Sequence of chain 1.A:
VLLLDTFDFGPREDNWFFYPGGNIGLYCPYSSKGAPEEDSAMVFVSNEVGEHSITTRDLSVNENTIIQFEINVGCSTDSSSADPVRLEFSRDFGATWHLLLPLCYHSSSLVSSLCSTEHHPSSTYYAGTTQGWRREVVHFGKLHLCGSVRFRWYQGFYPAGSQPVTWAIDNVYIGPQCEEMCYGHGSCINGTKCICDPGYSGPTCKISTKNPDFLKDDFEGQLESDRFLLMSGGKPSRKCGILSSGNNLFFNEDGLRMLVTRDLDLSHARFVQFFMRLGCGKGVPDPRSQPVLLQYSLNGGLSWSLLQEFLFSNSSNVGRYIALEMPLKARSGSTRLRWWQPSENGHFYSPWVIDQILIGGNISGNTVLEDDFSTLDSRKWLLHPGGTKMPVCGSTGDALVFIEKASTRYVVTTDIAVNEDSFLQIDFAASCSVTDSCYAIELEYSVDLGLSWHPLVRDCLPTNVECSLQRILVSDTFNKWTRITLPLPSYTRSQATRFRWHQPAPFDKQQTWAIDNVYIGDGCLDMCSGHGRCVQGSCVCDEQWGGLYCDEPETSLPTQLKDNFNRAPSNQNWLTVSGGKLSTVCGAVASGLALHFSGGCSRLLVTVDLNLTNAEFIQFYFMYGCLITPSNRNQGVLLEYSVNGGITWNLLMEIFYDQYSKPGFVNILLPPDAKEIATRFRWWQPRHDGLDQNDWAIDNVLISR

A protein and the small-molecule ligand that binds it are described below.
Small molecule (SMILES): CC(=O)N[C@H]1[C@H](O[C@H]2[C@H](O)[C@@H](NC(C)=O)CO[C@@H]2CO)O[C@H](CO)[C@@H](O[C@@H]2O[C@H](CO)[C@@H](O)[C@H](O)[C@@H]2O)[C@@H]1O

Binding-site contacts:
Ligand atom O6 contacts residue THR626 of chain 1.A at 4.1 Å.
Ligand atom C6 contacts residue ASN627 of chain 1.A at 3.5 Å.
Ligand atom C2 contacts residue ASN624 of chain 1.A at 2.3 Å.
Ligand atom C4 contacts residue ASN624 of chain 1.A at 4.2 Å.
Ligand atom C5 contacts residue ASN627 of chain 1.A at 3.6 Å.
Ligand atom O5 contacts residue THR626 of chain 1.A at 3.7 Å.
Ligand atom O6 contacts residue THR572 of chain 1.A at 4.2 Å.
Ligand atom O5 contacts residue THR572 of chain 1.A at 3.3 Å.
Ligand atom C1 contacts residue THR572 of chain 1.A at 4.2 Å.
Ligand atom C8 contacts residue ASN624 of chain 1.A at 4.2 Å.
Ligand atom O7 contacts residue ASN624 of chain 1.A at 3.6 Å (h-bond).
Ligand atom C5 contacts residue THR572 of chain 1.A at 4.2 Å.
Ligand atom O7 contacts residue SER569 of chain 1.A at 4.0 Å.
Ligand atom C6 contacts residue THR572 of chain 1.A at 3.9 Å.
Ligand atom C8 contacts residue ASN627 of chain 1.A at 3.4 Å.
Ligand atom C1 contacts residue ASN624 of chain 1.A at 1.4 Å.
Ligand atom C5 contacts residue THR626 of chain 1.A at 3.9 Å.
Ligand atom C5 contacts residue ASN624 of chain 1.A at 3.6 Å.
Ligand atom N2 contacts residue ASN624 of chain 1.A at 2.9 Å (h-bond).
Ligand atom C7 contacts residue ASN627 of chain 1.A at 4.2 Å.
Ligand atom O4 contacts residue ASN627 of chain 1.A at 4.5 Å.
Ligand atom C8 contacts residue ILE690 of chain 1.A at 3.7 Å (hydrophobic).
Ligand atom O5 contacts residue ASN624 of chain 1.A at 2.4 Å (h-bond).
Ligand atom O6 contacts residue ASN627 of chain 1.A at 2.6 Å (h-bond).
Ligand atom C1 contacts residue THR626 of chain 1.A at 3.4 Å.
Ligand atom C7 contacts residue ASN624 of chain 1.A at 3.3 Å.
Ligand atom C3 contacts residue ASN624 of chain 1.A at 3.7 Å.